Binding-site contacts:
Ligand atom C8 contacts residue TRP688 of chain 1.B at 3.8 Å (hydrophobic).
Ligand atom N7 contacts residue TRP688 of chain 1.B at 3.5 Å.
Ligand atom O4' contacts residue TRP688 of chain 1.B at 3.8 Å.
Ligand atom N3 contacts residue TRP688 of chain 1.B at 3.7 Å.
Ligand atom C5 contacts residue TRP688 of chain 1.B at 3.7 Å (hydrophobic).
Ligand atom O2B contacts residue GLY718 of chain 1.B at 2.9 Å (h-bond).
Ligand atom O2B contacts residue GLY716 of chain 1.B at 3.9 Å.
Ligand atom N6 contacts residue THR404 of chain 1.B at 3.6 Å (h-bond).
Ligand atom PA contacts residue SER721 of chain 1.B at 4.1 Å.
Ligand atom S1G contacts residue SER720 of chain 1.B at 2.9 Å (h-bond).
Ligand atom O1A contacts residue SER720 of chain 1.B at 3.7 Å.
Ligand atom O3A contacts residue GLY716 of chain 1.B at 3.6 Å.
Ligand atom O2B contacts residue LYS719 of chain 1.B at 2.7 Å (salt-bridge).
Ligand atom N9 contacts residue TRP688 of chain 1.B at 3.9 Å.
Ligand atom N1 contacts residue SER405 of chain 1.B at 3.9 Å.
Ligand atom PB contacts residue GLY716 of chain 1.B at 3.5 Å.
Ligand atom O1B contacts residue CYS717 of chain 1.B at 3.6 Å.
Ligand atom O2G contacts residue LYS719 of chain 1.B at 3.9 Å.
Ligand atom O3B contacts residue SER720 of chain 1.B at 3.7 Å.
Ligand atom C2 contacts residue TRP688 of chain 1.B at 3.9 Å (hydrophobic).
Ligand atom PG contacts residue SER720 of chain 1.B at 3.9 Å.
Ligand atom N1 contacts residue TRP688 of chain 1.B at 3.5 Å.
Ligand atom O3B contacts residue LYS719 of chain 1.B at 3.8 Å.
Ligand atom PB contacts residue LYS719 of chain 1.B at 4.0 Å.
Ligand atom PB contacts residue CYS717 of chain 1.B at 3.8 Å.
Ligand atom N6 contacts residue TRP688 of chain 1.B at 3.3 Å.
Ligand atom O2G contacts residue GLN775 of chain 1.B at 3.7 Å.
Ligand atom C6 contacts residue TRP688 of chain 1.B at 3.4 Å (hydrophobic).
Ligand atom O1A contacts residue GLY718 of chain 1.B at 3.2 Å.
Ligand atom O4' contacts residue SER721 of chain 1.B at 4.0 Å.
Ligand atom C4 contacts residue TRP688 of chain 1.B at 3.7 Å (hydrophobic).
Ligand atom O1A contacts residue LYS719 of chain 1.B at 3.5 Å (salt-bridge).
Ligand atom O1B contacts residue GLN714 of chain 1.B at 3.3 Å (h-bond).
Ligand atom O1B contacts residue VAL715 of chain 1.B at 3.3 Å.
Ligand atom O5' contacts residue SER721 of chain 1.B at 4.0 Å.
Ligand atom O1B contacts residue GLY716 of chain 1.B at 2.4 Å (h-bond).
Ligand atom O2A contacts residue SER720 of chain 1.B at 3.5 Å.
Ligand atom O2B contacts residue CYS717 of chain 1.B at 3.1 Å (h-bond).
Ligand atom O1A contacts residue SER721 of chain 1.B at 3.1 Å (h-bond).
Ligand atom S1G contacts residue GLN775 of chain 1.B at 2.7 Å (h-bond).

Sequence of chain 1.B:
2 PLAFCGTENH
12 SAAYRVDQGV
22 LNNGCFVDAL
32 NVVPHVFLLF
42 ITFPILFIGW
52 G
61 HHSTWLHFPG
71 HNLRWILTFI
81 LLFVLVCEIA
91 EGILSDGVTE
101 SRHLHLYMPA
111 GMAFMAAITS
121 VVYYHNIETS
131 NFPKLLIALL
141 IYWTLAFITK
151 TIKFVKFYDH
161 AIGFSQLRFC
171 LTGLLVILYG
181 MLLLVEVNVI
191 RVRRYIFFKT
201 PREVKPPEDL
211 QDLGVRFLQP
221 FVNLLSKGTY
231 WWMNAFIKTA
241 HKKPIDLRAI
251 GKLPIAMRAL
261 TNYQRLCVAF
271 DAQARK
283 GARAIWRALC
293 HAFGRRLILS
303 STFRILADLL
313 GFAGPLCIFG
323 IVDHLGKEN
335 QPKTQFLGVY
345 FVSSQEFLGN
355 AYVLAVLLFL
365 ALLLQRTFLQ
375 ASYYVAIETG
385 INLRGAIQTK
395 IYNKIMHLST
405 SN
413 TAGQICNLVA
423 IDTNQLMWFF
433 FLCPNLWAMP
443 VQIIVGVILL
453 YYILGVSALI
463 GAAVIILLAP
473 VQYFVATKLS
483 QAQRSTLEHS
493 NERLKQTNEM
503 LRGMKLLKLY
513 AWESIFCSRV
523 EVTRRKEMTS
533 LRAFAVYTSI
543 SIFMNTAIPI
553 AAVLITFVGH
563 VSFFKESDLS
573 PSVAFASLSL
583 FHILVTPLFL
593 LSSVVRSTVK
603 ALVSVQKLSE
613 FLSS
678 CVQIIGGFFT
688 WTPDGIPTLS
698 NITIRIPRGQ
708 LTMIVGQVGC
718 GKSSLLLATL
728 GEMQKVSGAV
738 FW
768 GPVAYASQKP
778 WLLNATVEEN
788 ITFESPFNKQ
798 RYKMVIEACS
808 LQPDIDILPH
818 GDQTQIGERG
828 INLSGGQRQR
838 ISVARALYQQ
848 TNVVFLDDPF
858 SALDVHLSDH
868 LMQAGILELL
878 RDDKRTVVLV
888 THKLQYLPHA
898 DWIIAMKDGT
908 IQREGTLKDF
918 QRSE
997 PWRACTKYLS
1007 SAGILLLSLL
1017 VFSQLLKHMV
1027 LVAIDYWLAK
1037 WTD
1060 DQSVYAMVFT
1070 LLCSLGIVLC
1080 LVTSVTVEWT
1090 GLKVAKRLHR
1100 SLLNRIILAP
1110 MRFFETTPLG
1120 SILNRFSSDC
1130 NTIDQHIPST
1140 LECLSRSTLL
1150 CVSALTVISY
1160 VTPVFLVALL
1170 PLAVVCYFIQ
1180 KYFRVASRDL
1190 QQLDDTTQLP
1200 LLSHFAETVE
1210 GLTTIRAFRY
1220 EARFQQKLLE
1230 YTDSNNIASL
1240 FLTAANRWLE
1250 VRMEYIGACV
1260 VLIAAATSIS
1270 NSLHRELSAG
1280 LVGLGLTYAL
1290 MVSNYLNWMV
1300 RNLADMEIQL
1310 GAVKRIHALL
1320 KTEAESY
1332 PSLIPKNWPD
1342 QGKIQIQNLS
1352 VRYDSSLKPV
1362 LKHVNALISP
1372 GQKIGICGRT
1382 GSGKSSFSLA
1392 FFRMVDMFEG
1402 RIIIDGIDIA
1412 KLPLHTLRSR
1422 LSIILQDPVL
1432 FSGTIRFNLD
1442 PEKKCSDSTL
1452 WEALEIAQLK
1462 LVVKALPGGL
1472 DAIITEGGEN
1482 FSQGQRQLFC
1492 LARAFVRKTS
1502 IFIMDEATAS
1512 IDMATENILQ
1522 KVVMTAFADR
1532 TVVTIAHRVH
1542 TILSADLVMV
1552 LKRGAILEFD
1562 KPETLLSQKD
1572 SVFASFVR

This protein binds this small molecule.
Small molecule (SMILES): Nc1ncnc2c1ncn2[C@@H]1O[C@H](COP(=O)(O)OP(=O)(O)OP(O)(O)=S)[C@@H](O)[C@H]1O